Sequence of chain 1.B:
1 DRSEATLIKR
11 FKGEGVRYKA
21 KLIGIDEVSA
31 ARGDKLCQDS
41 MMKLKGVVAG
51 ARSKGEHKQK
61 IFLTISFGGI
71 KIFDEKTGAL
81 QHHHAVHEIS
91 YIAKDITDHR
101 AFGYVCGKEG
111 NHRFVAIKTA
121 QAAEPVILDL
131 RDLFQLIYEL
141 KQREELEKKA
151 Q

Sequence of chain 1.A:
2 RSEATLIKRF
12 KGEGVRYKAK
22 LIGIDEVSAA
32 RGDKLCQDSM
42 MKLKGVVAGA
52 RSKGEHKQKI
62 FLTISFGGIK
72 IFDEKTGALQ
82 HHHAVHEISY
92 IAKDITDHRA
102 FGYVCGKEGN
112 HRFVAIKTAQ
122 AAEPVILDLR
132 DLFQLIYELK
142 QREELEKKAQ

A protein and the small-molecule ligand that binds it are described below.
Small molecule (SMILES): O=P(O)(O)O[C@@H]1[C@H](O)[C@H](O)[C@@H](OP(=O)(O)O)[C@H](OP(=O)(O)O)[C@H]1O

Binding-site contacts:
Ligand atom P5 contacts residue LYS21 of chain 1.A at 3.8 Å.
Ligand atom C1 contacts residue ARG52 of chain 1.A at 4.3 Å.
Ligand atom P4 contacts residue LYS58 of chain 1.A at 4.4 Å.
Ligand atom P1 contacts residue LYS35 of chain 1.B at 4.1 Å.
Ligand atom P4 contacts residue ARG100 of chain 1.A at 4.0 Å.
Ligand atom O51 contacts residue LYS21 of chain 1.A at 4.4 Å.
Ligand atom O43 contacts residue LYS118 of chain 1.A at 3.9 Å.
Ligand atom O43 contacts residue LYS21 of chain 1.A at 3.1 Å (salt-bridge).
Ligand atom P5 contacts residue LYS58 of chain 1.A at 3.9 Å.
Ligand atom O41 contacts residue LYS118 of chain 1.A at 3.6 Å.
Ligand atom O1 contacts residue LYS35 of chain 1.B at 4.2 Å.
Ligand atom O41 contacts residue LYS21 of chain 1.A at 4.3 Å.
Ligand atom C6 contacts residue ARG52 of chain 1.A at 4.0 Å.
Ligand atom C5 contacts residue LYS21 of chain 1.A at 4.2 Å.
Ligand atom O51 contacts residue LYS58 of chain 1.A at 3.0 Å (salt-bridge).
Ligand atom O53 contacts residue GLU56 of chain 1.A at 4.4 Å.
Ligand atom P1 contacts residue ARG52 of chain 1.A at 3.7 Å.
Ligand atom P4 contacts residue LYS21 of chain 1.A at 3.7 Å.
Ligand atom O11 contacts residue LYS35 of chain 1.B at 3.3 Å (salt-bridge).
Ligand atom O13 contacts residue ARG52 of chain 1.A at 3.9 Å.
Ligand atom O6 contacts residue HIS57 of chain 1.A at 4.5 Å.
Ligand atom O11 contacts residue ARG52 of chain 1.A at 3.0 Å (salt-bridge).
Ligand atom P5 contacts residue HIS57 of chain 1.A at 3.7 Å.
Ligand atom O12 contacts residue LYS35 of chain 1.B at 4.1 Å.
Ligand atom O42 contacts residue LYS118 of chain 1.A at 3.6 Å.
Ligand atom O1 contacts residue ARG52 of chain 1.A at 3.4 Å (salt-bridge).
Ligand atom O51 contacts residue HIS57 of chain 1.A at 3.8 Å.
Ligand atom P4 contacts residue LYS118 of chain 1.A at 3.9 Å.
Ligand atom O6 contacts residue ARG52 of chain 1.A at 3.9 Å.
Ligand atom O42 contacts residue ARG100 of chain 1.A at 3.0 Å (salt-bridge).
Ligand atom O2 contacts residue ARG52 of chain 1.A at 4.1 Å.
Ligand atom O5 contacts residue LYS58 of chain 1.A at 3.5 Å (salt-bridge).
Ligand atom C4 contacts residue LYS21 of chain 1.A at 4.2 Å.
Ligand atom O52 contacts residue LYS21 of chain 1.A at 2.5 Å (salt-bridge).
Ligand atom O41 contacts residue LYS58 of chain 1.A at 3.0 Å (salt-bridge).
Ligand atom O52 contacts residue HIS57 of chain 1.A at 4.2 Å.
Ligand atom O53 contacts residue HIS57 of chain 1.A at 2.5 Å (h-bond).
Ligand atom O43 contacts residue ARG100 of chain 1.A at 3.5 Å (salt-bridge).
Ligand atom O5 contacts residue LYS21 of chain 1.A at 4.0 Å.
Ligand atom O4 contacts residue LYS21 of chain 1.A at 3.1 Å (salt-bridge).